Binding-site contacts:
Ligand atom O2' contacts residue ASP31 of chain 1.A at 3.2 Å (salt-bridge).
Ligand atom N1 contacts residue ASP120 of chain 1.A at 2.8 Å (salt-bridge).
Ligand atom O3G contacts residue GLY13 of chain 1.A at 3.4 Å.
Ligand atom O1B contacts residue LYS17 of chain 1.A at 3.5 Å (salt-bridge).
Ligand atom O6 contacts residue ASP120 of chain 1.A at 3.4 Å (salt-bridge).
Ligand atom O2B contacts residue GLY16 of chain 1.A at 3.1 Å (h-bond).
Ligand atom O3G contacts residue LYS17 of chain 1.A at 2.6 Å (salt-bridge).
Ligand atom O2B contacts residue LYS17 of chain 1.A at 2.8 Å (salt-bridge).
Ligand atom C6 contacts residue ASP120 of chain 1.A at 3.6 Å.
Ligand atom N3B contacts residue GLY14 of chain 1.A at 3.0 Å (h-bond).
Ligand atom PB contacts residue MG1 of chain 1.E at 3.2 Å.
Ligand atom O1A contacts residue GLY16 of chain 1.A at 3.4 Å.
Ligand atom O1B contacts residue MG1 of chain 1.E at 2.1 Å.
Ligand atom O1G contacts residue THR36 of chain 1.A at 2.9 Å (h-bond).
Ligand atom C8 contacts residue GLY16 of chain 1.A at 3.6 Å.
Ligand atom N3B contacts residue MG1 of chain 1.E at 3.4 Å.
Ligand atom N2 contacts residue ASP120 of chain 1.A at 2.9 Å (salt-bridge).
Ligand atom C8 contacts residue ALA19 of chain 1.A at 3.5 Å (hydrophobic).
Ligand atom O6 contacts residue ALA147 of chain 1.A at 2.9 Å (h-bond).
Ligand atom O2G contacts residue PRO35 of chain 1.A at 3.3 Å.
Ligand atom O6 contacts residue SER146 of chain 1.A at 3.5 Å.
Ligand atom O4' contacts residue LYS118 of chain 1.A at 3.3 Å (salt-bridge).
Ligand atom O2B contacts residue GLY14 of chain 1.A at 3.5 Å (h-bond).
Ligand atom O6 contacts residue ASN117 of chain 1.A at 3.3 Å (h-bond).
Ligand atom C2' contacts residue VAL30 of chain 1.A at 3.5 Å (hydrophobic).
Ligand atom O1G contacts residue MG1 of chain 1.E at 2.0 Å.
Ligand atom O6 contacts residue LYS118 of chain 1.A at 3.4 Å.
Ligand atom N7 contacts residue ASN117 of chain 1.A at 3.1 Å (h-bond).
Ligand atom O1B contacts residue SER18 of chain 1.A at 2.9 Å (h-bond).
Ligand atom O2' contacts residue PHE29 of chain 1.A at 3.3 Å.
Ligand atom O3' contacts residue ASP31 of chain 1.A at 2.8 Å (salt-bridge).
Ligand atom O1A contacts residue SER18 of chain 1.A at 3.3 Å (h-bond).
Ligand atom C3' contacts residue GLU32 of chain 1.A at 3.4 Å.
Ligand atom O3G contacts residue GLY61 of chain 1.A at 2.8 Å (h-bond).
Ligand atom O2B contacts residue VAL15 of chain 1.A at 3.3 Å (h-bond).
Ligand atom PG contacts residue MG1 of chain 1.E at 3.2 Å.
Ligand atom O2' contacts residue VAL30 of chain 1.A at 2.7 Å (h-bond).
Ligand atom O1A contacts residue ALA19 of chain 1.A at 2.8 Å (h-bond).
Ligand atom O3A contacts residue GLY16 of chain 1.A at 3.1 Å (h-bond).
Ligand atom O2G contacts residue GLN62 of chain 1.A at 2.8 Å (h-bond).

Sequence of chain 1.A:
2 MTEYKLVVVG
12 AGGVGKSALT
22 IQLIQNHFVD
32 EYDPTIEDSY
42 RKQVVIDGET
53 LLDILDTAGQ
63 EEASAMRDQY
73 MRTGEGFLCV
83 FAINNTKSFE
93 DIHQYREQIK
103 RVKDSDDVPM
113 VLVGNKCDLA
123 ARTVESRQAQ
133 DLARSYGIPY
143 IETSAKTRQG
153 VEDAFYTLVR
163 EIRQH

A protein and the small-molecule ligand that binds it are described below.
Small molecule (SMILES): Nc1nc2c(ncn2[C@@H]2O[C@H](CO[P](=O)(O)O[P](=O)(O)NP(=O)(O)O)[C@@H](O)[C@H]2O)c(=O)[nH]1